A small-molecule ligand and the protein it binds are described below.
Small molecule (SMILES): C#CCSC[C@H]1CN(Cc2c[nH]c3c(N)ncnc23)C[C@@H]1O

Sequence of chain 3.A:
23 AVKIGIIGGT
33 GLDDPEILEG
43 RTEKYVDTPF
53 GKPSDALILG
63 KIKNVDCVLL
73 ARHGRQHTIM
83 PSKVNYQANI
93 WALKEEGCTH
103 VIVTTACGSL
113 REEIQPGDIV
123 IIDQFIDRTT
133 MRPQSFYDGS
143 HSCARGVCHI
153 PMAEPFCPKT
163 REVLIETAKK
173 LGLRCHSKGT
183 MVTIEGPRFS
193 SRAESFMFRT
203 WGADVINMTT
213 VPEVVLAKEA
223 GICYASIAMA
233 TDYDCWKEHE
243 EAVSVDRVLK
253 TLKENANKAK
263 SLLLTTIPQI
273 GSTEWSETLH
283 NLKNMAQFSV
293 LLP

Sequence of chain 1.A:
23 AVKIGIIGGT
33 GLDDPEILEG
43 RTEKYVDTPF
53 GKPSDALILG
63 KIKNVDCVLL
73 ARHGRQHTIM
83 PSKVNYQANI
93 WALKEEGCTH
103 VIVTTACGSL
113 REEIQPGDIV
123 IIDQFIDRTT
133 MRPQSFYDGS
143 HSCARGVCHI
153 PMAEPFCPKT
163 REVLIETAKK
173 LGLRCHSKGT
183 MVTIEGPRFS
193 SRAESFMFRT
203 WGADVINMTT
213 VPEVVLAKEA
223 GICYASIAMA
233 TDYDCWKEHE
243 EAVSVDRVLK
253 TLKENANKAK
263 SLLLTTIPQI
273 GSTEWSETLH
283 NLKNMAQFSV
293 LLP

Binding-site contacts:
Ligand atom C4' contacts residue PO41 of chain 1.D at 3.6 Å.
Ligand atom N6 contacts residue ASP234 of chain 1.A at 2.9 Å (salt-bridge).
Ligand atom N7 contacts residue GLY110 of chain 1.A at 3.4 Å (h-bond).
Ligand atom C4' contacts residue THR32 of chain 1.A at 3.5 Å.
Ligand atom C10 contacts residue PO41 of chain 1.D at 3.5 Å.
Ligand atom C6 contacts residue PHE191 of chain 1.A at 3.7 Å (hydrophobic).
Ligand atom C8 contacts residue ASP234 of chain 1.A at 3.6 Å.
Ligand atom C4 contacts residue ILE208 of chain 1.A at 3.6 Å (hydrophobic).
Ligand atom C22 contacts residue HIS79 of chain 1.A at 3.6 Å.
Ligand atom C10 contacts residue ALA108 of chain 1.A at 3.1 Å (hydrophobic).
Ligand atom O3' contacts residue PRO83 of chain 1.A at 3.5 Å.
Ligand atom C22 contacts residue HIS151 of chain 3.A at 3.4 Å.
Ligand atom N6 contacts residue ASP236 of chain 1.A at 3.0 Å (salt-bridge).
Ligand atom C5 contacts residue GLY110 of chain 1.A at 3.5 Å.
Ligand atom C1' contacts residue THR32 of chain 1.A at 3.6 Å.
Ligand atom C1' contacts residue PO41 of chain 1.D at 3.3 Å.
Ligand atom N1 contacts residue PHE191 of chain 1.A at 3.6 Å.
Ligand atom C22 contacts residue LEU293 of chain 3.A at 3.6 Å (hydrophobic).
Ligand atom C3' contacts residue HIS151 of chain 3.A at 3.7 Å.
Ligand atom C8 contacts residue CYS109 of chain 1.A at 3.6 Å (hydrophobic).
Ligand atom O3' contacts residue PO41 of chain 1.D at 2.8 Å (h-bond).
Ligand atom N1 contacts residue ILE208 of chain 1.A at 3.7 Å.
Ligand atom C2 contacts residue ASN209 of chain 1.A at 3.8 Å.
Ligand atom N7 contacts residue THR233 of chain 1.A at 3.6 Å (h-bond).
Ligand atom N1' contacts residue PO41 of chain 1.D at 2.7 Å (h-bond).
Ligand atom N6 contacts residue GLY110 of chain 1.A at 3.7 Å.
Ligand atom N7 contacts residue ASP234 of chain 1.A at 2.8 Å (salt-bridge).
Ligand atom N3 contacts residue ILE208 of chain 1.A at 3.6 Å.
Ligand atom S5' contacts residue VAL250 of chain 1.A at 3.8 Å.
Ligand atom C20 contacts residue THR32 of chain 1.A at 3.4 Å.
Ligand atom N7 contacts residue CYS109 of chain 1.A at 3.5 Å.
Ligand atom N3 contacts residue ASN209 of chain 1.A at 3.4 Å.
Ligand atom C2' contacts residue PO41 of chain 1.D at 3.5 Å.
Ligand atom C8 contacts residue THR233 of chain 1.A at 3.4 Å.
Ligand atom C5 contacts residue PHE191 of chain 1.A at 3.8 Å (hydrophobic).
Ligand atom C2 contacts residue ILE208 of chain 1.A at 3.7 Å (hydrophobic).
Ligand atom N6 contacts residue VAL245 of chain 1.A at 3.7 Å.
Ligand atom C2' contacts residue MET210 of chain 1.A at 3.7 Å (hydrophobic).
Ligand atom C5' contacts residue HIS151 of chain 3.A at 3.5 Å.
Ligand atom C3' contacts residue PO41 of chain 1.D at 3.5 Å.